Sequence of chain 1.A:
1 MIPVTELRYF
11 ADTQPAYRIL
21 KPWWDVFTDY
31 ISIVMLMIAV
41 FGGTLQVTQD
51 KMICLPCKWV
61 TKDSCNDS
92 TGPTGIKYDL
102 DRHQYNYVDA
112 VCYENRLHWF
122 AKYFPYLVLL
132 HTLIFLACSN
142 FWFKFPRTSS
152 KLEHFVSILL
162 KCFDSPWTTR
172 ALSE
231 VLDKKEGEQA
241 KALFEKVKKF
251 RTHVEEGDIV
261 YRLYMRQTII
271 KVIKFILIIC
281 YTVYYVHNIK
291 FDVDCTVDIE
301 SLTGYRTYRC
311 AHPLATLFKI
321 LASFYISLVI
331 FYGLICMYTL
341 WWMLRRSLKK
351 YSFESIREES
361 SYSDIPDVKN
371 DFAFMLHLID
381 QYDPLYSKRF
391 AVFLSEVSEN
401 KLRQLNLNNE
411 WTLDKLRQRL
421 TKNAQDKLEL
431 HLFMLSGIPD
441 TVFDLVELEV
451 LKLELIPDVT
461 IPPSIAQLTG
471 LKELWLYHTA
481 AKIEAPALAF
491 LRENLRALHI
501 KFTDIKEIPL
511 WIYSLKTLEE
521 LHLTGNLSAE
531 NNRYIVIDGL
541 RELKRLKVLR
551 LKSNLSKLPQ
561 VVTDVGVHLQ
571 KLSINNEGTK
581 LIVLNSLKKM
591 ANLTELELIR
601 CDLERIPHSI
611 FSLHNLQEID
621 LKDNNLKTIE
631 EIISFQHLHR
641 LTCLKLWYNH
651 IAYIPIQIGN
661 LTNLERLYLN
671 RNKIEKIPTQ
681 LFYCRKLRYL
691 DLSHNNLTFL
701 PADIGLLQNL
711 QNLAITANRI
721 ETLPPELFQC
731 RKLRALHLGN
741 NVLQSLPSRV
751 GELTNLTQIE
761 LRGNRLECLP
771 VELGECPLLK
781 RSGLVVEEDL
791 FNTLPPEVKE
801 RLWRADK

A protein and the small-molecule ligand that binds it are described below.
Small molecule (SMILES): CC(C)CCC[C@@H](C)[C@H]1CC[C@H]2[C@@H]3CC=C4C[C@@H](O)CC[C@]4(C)[C@H]3CC[C@]12C

Sequence of chain 1.B:
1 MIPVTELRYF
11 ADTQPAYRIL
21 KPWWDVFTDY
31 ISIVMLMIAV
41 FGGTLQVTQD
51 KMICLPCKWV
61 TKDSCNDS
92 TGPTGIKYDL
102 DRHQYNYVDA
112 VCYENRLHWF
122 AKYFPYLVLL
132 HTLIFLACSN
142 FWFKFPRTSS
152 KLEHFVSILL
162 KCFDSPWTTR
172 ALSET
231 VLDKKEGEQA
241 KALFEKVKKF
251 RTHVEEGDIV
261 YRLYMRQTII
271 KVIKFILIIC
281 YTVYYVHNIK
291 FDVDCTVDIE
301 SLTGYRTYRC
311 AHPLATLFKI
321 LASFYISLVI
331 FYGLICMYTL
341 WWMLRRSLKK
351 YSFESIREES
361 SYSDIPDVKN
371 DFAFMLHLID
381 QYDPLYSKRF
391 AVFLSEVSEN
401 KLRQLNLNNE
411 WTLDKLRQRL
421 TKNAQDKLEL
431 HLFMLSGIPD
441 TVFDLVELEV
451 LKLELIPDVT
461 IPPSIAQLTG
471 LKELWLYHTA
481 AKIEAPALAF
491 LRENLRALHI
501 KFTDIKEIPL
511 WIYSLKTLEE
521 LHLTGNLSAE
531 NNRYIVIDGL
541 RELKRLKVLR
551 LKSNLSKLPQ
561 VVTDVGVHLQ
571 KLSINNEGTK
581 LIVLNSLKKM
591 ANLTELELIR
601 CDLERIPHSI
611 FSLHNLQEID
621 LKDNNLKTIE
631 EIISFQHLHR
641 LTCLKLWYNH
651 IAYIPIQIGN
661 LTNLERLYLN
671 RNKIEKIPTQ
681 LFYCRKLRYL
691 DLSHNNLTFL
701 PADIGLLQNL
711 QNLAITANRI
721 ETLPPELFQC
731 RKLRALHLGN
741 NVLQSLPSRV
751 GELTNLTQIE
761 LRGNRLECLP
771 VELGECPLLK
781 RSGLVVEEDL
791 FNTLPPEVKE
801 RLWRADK

Binding-site contacts:
Ligand atom C23 contacts residue SER327 of chain 1.B at 4.3 Å.
Ligand atom C1 contacts residue SER323 of chain 1.B at 4.1 Å.
Ligand atom C23 contacts residue PHE324 of chain 1.B at 4.0 Å (hydrophobic).
Ligand atom C9 contacts residue SER323 of chain 1.B at 4.5 Å.
Ligand atom C15 contacts residue POV1 of chain 1.H at 4.1 Å.
Ligand atom C22 contacts residue PHE324 of chain 1.B at 4.3 Å (hydrophobic).
Ligand atom C13 contacts residue SER323 of chain 1.B at 4.5 Å.
Ligand atom C21 contacts residue SER327 of chain 1.B at 2.7 Å.
Ligand atom C5 contacts residue POV1 of chain 1.H at 3.7 Å.
Ligand atom C25 contacts residue PHE324 of chain 1.B at 4.5 Å (hydrophobic).
Ligand atom O1 contacts residue POV1 of chain 1.H at 3.5 Å (h-bond).
Ligand atom C26 contacts residue ILE135 of chain 1.A at 4.4 Å (hydrophobic).
Ligand atom C11 contacts residue CLR1 of chain 1.L at 3.8 Å.
Ligand atom C21 contacts residue PHE324 of chain 1.B at 4.2 Å (hydrophobic).
Ligand atom C3 contacts residue POV1 of chain 1.H at 3.4 Å.
Ligand atom C19 contacts residue CLR1 of chain 1.L at 4.5 Å.
Ligand atom C21 contacts residue SER323 of chain 1.B at 3.9 Å.
Ligand atom C12 contacts residue SER323 of chain 1.B at 3.0 Å.
Ligand atom C24 contacts residue PHE324 of chain 1.B at 3.9 Å (hydrophobic).
Ligand atom C4 contacts residue POV1 of chain 1.H at 2.9 Å.
Ligand atom C12 contacts residue PHE324 of chain 1.B at 4.5 Å (hydrophobic).
Ligand atom C1 contacts residue CLR1 of chain 1.L at 3.9 Å.
Ligand atom C6 contacts residue POV1 of chain 1.H at 2.8 Å.
Ligand atom C2 contacts residue LYS319 of chain 1.B at 4.0 Å.
Ligand atom C11 contacts residue SER323 of chain 1.B at 3.0 Å.
Ligand atom C12 contacts residue CLR1 of chain 1.L at 4.0 Å.
Ligand atom C27 contacts residue PHE324 of chain 1.B at 4.2 Å (hydrophobic).
Ligand atom C18 contacts residue CLR1 of chain 1.L at 4.2 Å.
Ligand atom C2 contacts residue CLR1 of chain 1.L at 4.4 Å.
Ligand atom C27 contacts residue PHE331 of chain 1.B at 3.4 Å (hydrophobic).
Ligand atom C21 contacts residue CLR1 of chain 1.L at 4.4 Å.
Ligand atom C25 contacts residue PHE331 of chain 1.B at 4.5 Å (hydrophobic).
Ligand atom C7 contacts residue POV1 of chain 1.H at 3.2 Å.
Ligand atom C20 contacts residue SER327 of chain 1.B at 4.2 Å.
Ligand atom C27 contacts residue SER327 of chain 1.B at 4.4 Å.